Binding-site contacts:
Ligand atom O5 contacts residue LEU13 of chain 1.A at 3.8 Å.
Ligand atom C3 contacts residue PHE83 of chain 1.A at 3.9 Å (hydrophobic).
Ligand atom C9 contacts residue LEU13 of chain 1.A at 4.1 Å (hydrophobic).
Ligand atom C contacts residue ASP150 of chain 1.A at 3.6 Å.
Ligand atom C2 contacts residue PHE83 of chain 1.A at 3.9 Å (hydrophobic).
Ligand atom N contacts residue ASP84 of chain 1.A at 3.1 Å (salt-bridge).
Ligand atom C7 contacts residue ASP84 of chain 1.A at 4.0 Å.
Ligand atom C6 contacts residue LEU136 of chain 1.A at 4.0 Å (hydrophobic).
Ligand atom C13 contacts residue GLU90 of chain 1.A at 4.2 Å.
Ligand atom O4 contacts residue GLU90 of chain 1.A at 3.5 Å (salt-bridge).
Ligand atom C12 contacts residue LEU13 of chain 1.A at 3.4 Å (hydrophobic).
Ligand atom C5 contacts residue PHE83 of chain 1.A at 4.0 Å (hydrophobic).
Ligand atom O6 contacts residue GLY89 of chain 1.A at 3.9 Å.
Ligand atom C1 contacts residue LYS36 of chain 1.A at 3.9 Å.
Ligand atom O4 contacts residue LEU13 of chain 1.A at 4.0 Å.
Ligand atom O3 contacts residue LEU136 of chain 1.A at 4.2 Å.
Ligand atom C5 contacts residue ALA34 of chain 1.A at 3.8 Å (hydrophobic).
Ligand atom C6 contacts residue VAL67 of chain 1.A at 3.7 Å (hydrophobic).
Ligand atom O contacts residue ALA34 of chain 1.A at 3.5 Å.
Ligand atom N contacts residue ALA34 of chain 1.A at 3.4 Å.
Ligand atom N contacts residue VAL86 of chain 1.A at 3.9 Å.
Ligand atom C6 contacts residue ASP84 of chain 1.A at 3.8 Å.
Ligand atom C4 contacts residue PHE83 of chain 1.A at 3.8 Å (hydrophobic).
Ligand atom O contacts residue LEU13 of chain 1.A at 4.2 Å.
Ligand atom C10 contacts residue LEU13 of chain 1.A at 4.2 Å (hydrophobic).
Ligand atom O contacts residue LEU85 of chain 1.A at 3.4 Å.
Ligand atom O1 contacts residue LEU136 of chain 1.A at 3.8 Å.
Ligand atom C7 contacts residue VAL86 of chain 1.A at 3.6 Å (hydrophobic).
Ligand atom C6 contacts residue ALA34 of chain 1.A at 4.1 Å (hydrophobic).
Ligand atom C8 contacts residue LEU136 of chain 1.A at 4.2 Å (hydrophobic).
Ligand atom C13 contacts residue LEU13 of chain 1.A at 4.2 Å (hydrophobic).
Ligand atom C7 contacts residue ALA34 of chain 1.A at 3.5 Å (hydrophobic).
Ligand atom C14 contacts residue LEU136 of chain 1.A at 3.8 Å (hydrophobic).
Ligand atom O contacts residue VAL86 of chain 1.A at 2.8 Å (h-bond).
Ligand atom C6 contacts residue PHE83 of chain 1.A at 4.0 Å (hydrophobic).
Ligand atom C contacts residue VAL21 of chain 1.A at 4.1 Å (hydrophobic).
Ligand atom C8 contacts residue VAL86 of chain 1.A at 3.6 Å (hydrophobic).
Ligand atom C2 contacts residue ASP150 of chain 1.A at 4.1 Å.
Ligand atom O contacts residue ASP84 of chain 1.A at 4.0 Å.
Ligand atom O1 contacts residue VAL86 of chain 1.A at 4.2 Å.

The small molecule below binds the protein below.
Small molecule (SMILES): CCCCCCCNC(=O)OC[C@@H]1O[C@H](OC)[C@H](O)[C@@H](O)[C@H]1O

Sequence of chain 1.A:
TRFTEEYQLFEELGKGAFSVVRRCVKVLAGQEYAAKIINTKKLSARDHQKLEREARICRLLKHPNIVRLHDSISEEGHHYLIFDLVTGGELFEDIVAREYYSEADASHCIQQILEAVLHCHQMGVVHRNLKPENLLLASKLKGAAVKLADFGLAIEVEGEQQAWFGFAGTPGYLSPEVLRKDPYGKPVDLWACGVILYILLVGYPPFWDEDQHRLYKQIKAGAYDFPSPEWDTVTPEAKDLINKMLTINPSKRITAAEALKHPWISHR